The small molecule below binds the protein below.
Small molecule (SMILES): CC(=O)N1c2ccc(-c3ccc(CN4CCCCC4)cc3)cc2[C@H](Nc2ccccc2)C[C@@H]1C

Binding-site contacts:
Ligand atom C13 contacts residue PRO52 of chain 1.A at 4.0 Å (hydrophobic).
Ligand atom O contacts residue ASN110 of chain 1.A at 3.0 Å (h-bond).
Ligand atom C18 contacts residue ILE116 of chain 1.A at 3.2 Å (hydrophobic).
Ligand atom C8 contacts residue TRP51 of chain 1.A at 3.9 Å (hydrophobic).
Ligand atom C14 contacts residue PRO52 of chain 1.A at 3.2 Å (hydrophobic).
Ligand atom O contacts residue ILE116 of chain 1.A at 3.8 Å.
Ligand atom C12 contacts residue LEU62 of chain 1.A at 3.8 Å (hydrophobic).
Ligand atom C13 contacts residue LEU62 of chain 1.A at 3.7 Å (hydrophobic).
Ligand atom C21 contacts residue TRP51 of chain 1.A at 3.7 Å (hydrophobic).
Ligand atom C11 contacts residue LEU62 of chain 1.A at 4.0 Å (hydrophobic).
Ligand atom C6 contacts residue ILE116 of chain 1.A at 3.8 Å (hydrophobic).
Ligand atom C7 contacts residue TRP51 of chain 1.A at 3.8 Å (hydrophobic).
Ligand atom C3 contacts residue ASN110 of chain 1.A at 3.7 Å.
Ligand atom C16 contacts residue LEU62 of chain 1.A at 3.8 Å (hydrophobic).
Ligand atom C4 contacts residue ILE116 of chain 1.A at 3.4 Å (hydrophobic).
Ligand atom C18 contacts residue PRO52 of chain 1.A at 3.9 Å (hydrophobic).
Ligand atom C17 contacts residue ILE116 of chain 1.A at 3.2 Å (hydrophobic).
Ligand atom C15 contacts residue LEU62 of chain 1.A at 3.5 Å (hydrophobic).
Ligand atom C20 contacts residue LEU62 of chain 1.A at 3.2 Å (hydrophobic).
Ligand atom C19 contacts residue LEU62 of chain 1.A at 3.7 Å (hydrophobic).
Ligand atom C29 contacts residue LYS61 of chain 1.A at 3.8 Å.
Ligand atom C30 contacts residue PRO52 of chain 1.A at 3.9 Å (hydrophobic).
Ligand atom C19 contacts residue TRP51 of chain 1.A at 3.7 Å (hydrophobic).
Ligand atom C20 contacts residue TRP51 of chain 1.A at 3.7 Å (hydrophobic).
Ligand atom C11 contacts residue ILE116 of chain 1.A at 3.5 Å (hydrophobic).
Ligand atom C16 contacts residue ILE116 of chain 1.A at 3.4 Å (hydrophobic).
Ligand atom C18 contacts residue PHE53 of chain 1.A at 3.8 Å (hydrophobic).
Ligand atom C21 contacts residue LEU62 of chain 1.A at 4.0 Å (hydrophobic).
Ligand atom N2 contacts residue ILE116 of chain 1.A at 3.2 Å.
Ligand atom C29 contacts residue TRP51 of chain 1.A at 3.8 Å (hydrophobic).
Ligand atom C23 contacts residue LYS61 of chain 1.A at 3.5 Å.
Ligand atom C14 contacts residue LEU62 of chain 1.A at 3.5 Å (hydrophobic).
Ligand atom C15 contacts residue PRO52 of chain 1.A at 3.4 Å (hydrophobic).
Ligand atom C22 contacts residue LYS61 of chain 1.A at 3.7 Å.
Ligand atom C1 contacts residue LEU62 of chain 1.A at 4.0 Å (hydrophobic).
Ligand atom C2 contacts residue ASN110 of chain 1.A at 3.5 Å.
Ligand atom C1 contacts residue LEU64 of chain 1.A at 3.0 Å (hydrophobic).
Ligand atom C30 contacts residue TRP51 of chain 1.A at 3.8 Å (hydrophobic).
Ligand atom C27 contacts residue TRP51 of chain 1.A at 3.9 Å (hydrophobic).
Ligand atom C22 contacts residue TRP51 of chain 1.A at 3.8 Å (hydrophobic).

Sequence of chain 1.A:
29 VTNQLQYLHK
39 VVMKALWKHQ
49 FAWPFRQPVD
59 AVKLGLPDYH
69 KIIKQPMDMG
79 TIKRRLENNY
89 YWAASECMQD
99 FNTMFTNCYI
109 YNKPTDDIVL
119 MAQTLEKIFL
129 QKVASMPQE